A small-molecule ligand and the protein it binds are described below.
Small molecule (SMILES): Cc1cc(N)nc(C[C@@H]2CNC[C@H]2NCCNCCc2cccc(F)c2)c1

Binding-site contacts:
Ligand atom C14 contacts residue VAL40 of chain 1.B at 3.3 Å (hydrophobic).
Ligand atom C4' contacts residue VAL271 of chain 1.B at 3.2 Å (hydrophobic).
Ligand atom C5' contacts residue HEM1 of chain 1.H at 3.5 Å.
Ligand atom F13 contacts residue TYR410 of chain 1.B at 3.1 Å.
Ligand atom C61 contacts residue GLU296 of chain 1.B at 3.6 Å.
Ligand atom C61 contacts residue HEM1 of chain 1.H at 3.4 Å.
Ligand atom C12 contacts residue TRP382 of chain 1.B at 3.9 Å (hydrophobic).
Ligand atom N1 contacts residue GLN182 of chain 1.B at 3.3 Å (h-bond).
Ligand atom C13 contacts residue VAL40 of chain 1.B at 3.7 Å (hydrophobic).
Ligand atom N61 contacts residue TRP291 of chain 1.B at 2.7 Å (h-bond).
Ligand atom C51 contacts residue PRO269 of chain 1.B at 3.9 Å (hydrophobic).
Ligand atom C61 contacts residue TRP291 of chain 1.B at 3.7 Å (hydrophobic).
Ligand atom C81 contacts residue SER289 of chain 1.B at 3.7 Å.
Ligand atom F13 contacts residue LEU41 of chain 1.B at 4.0 Å.
Ligand atom C15 contacts residue TRP10 of chain 1.A at 3.4 Å (hydrophobic).
Ligand atom C31 contacts residue VAL271 of chain 1.B at 3.5 Å (hydrophobic).
Ligand atom C81 contacts residue PHE288 of chain 1.B at 3.6 Å (hydrophobic).
Ligand atom N1' contacts residue HEM1 of chain 1.H at 3.1 Å.
Ligand atom C15 contacts residue VAL40 of chain 1.B at 3.8 Å (hydrophobic).
Ligand atom N61 contacts residue TYR292 of chain 1.B at 3.8 Å.
Ligand atom C81 contacts residue PRO269 of chain 1.B at 3.9 Å (hydrophobic).
Ligand atom C21 contacts residue HEM1 of chain 1.H at 3.9 Å.
Ligand atom C4' contacts residue HEM1 of chain 1.H at 3.5 Å.
Ligand atom C71 contacts residue HEM1 of chain 1.H at 3.1 Å.
Ligand atom C41 contacts residue HEM1 of chain 1.H at 3.8 Å.
Ligand atom C81 contacts residue HEM1 of chain 1.H at 3.6 Å.
Ligand atom N61 contacts residue HEM1 of chain 1.H at 3.3 Å.
Ligand atom C21 contacts residue GLU296 of chain 1.B at 3.8 Å.
Ligand atom C2' contacts residue HEM1 of chain 1.H at 3.2 Å.
Ligand atom N61 contacts residue GLU296 of chain 1.B at 2.7 Å (salt-bridge).
Ligand atom C3' contacts residue HEM1 of chain 1.H at 2.9 Å.
Ligand atom C81 contacts residue GLY290 of chain 1.B at 3.5 Å.
Ligand atom C51 contacts residue HEM1 of chain 1.H at 3.4 Å.
Ligand atom N11 contacts residue HEM1 of chain 1.H at 3.6 Å.
Ligand atom C4 contacts residue H4B1 of chain 1.I at 3.6 Å.
Ligand atom N11 contacts residue GLU296 of chain 1.B at 2.9 Å (salt-bridge).
Ligand atom C71 contacts residue GLU296 of chain 1.B at 3.8 Å.
Ligand atom C1 contacts residue GLN182 of chain 1.B at 3.3 Å.
Ligand atom C5' contacts residue VAL271 of chain 1.B at 3.1 Å (hydrophobic).
Ligand atom F13 contacts residue VAL40 of chain 1.B at 4.0 Å.

Sequence of chain 1.A:
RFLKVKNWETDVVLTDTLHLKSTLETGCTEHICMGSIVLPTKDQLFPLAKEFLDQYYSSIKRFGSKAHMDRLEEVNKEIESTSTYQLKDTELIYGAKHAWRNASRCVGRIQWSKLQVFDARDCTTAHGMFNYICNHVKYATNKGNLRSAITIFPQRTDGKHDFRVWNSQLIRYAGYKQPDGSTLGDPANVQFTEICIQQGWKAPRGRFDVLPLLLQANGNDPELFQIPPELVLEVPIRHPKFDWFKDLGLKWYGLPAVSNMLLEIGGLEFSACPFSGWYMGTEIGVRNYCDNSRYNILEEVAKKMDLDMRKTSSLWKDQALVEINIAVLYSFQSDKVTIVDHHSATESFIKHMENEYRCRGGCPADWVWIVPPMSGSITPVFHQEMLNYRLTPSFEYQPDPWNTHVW

Sequence of chain 1.B:
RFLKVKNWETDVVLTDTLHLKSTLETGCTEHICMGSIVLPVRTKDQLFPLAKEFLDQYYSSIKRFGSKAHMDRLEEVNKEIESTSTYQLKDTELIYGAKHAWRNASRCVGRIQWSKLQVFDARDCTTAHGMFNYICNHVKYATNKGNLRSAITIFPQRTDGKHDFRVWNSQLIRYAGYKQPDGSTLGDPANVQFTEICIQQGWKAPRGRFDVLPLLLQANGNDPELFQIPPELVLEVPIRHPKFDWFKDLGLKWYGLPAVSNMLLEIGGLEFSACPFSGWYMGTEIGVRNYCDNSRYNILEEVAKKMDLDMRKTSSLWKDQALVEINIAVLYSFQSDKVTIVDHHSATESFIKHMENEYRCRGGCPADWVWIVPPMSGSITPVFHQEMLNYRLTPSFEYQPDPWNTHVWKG